The protein below binds the small molecule below.
Small molecule (SMILES): CC1(C)C(=O)N2C(C)(C)C(=O)N3c4ccc(C(=O)NCCCC[C@@H]5SC[C@@H]6NC(=O)N[C@@H]65)cc4N4C(=O)C(C)(C)N(C1=O)[Fe]342

Sequence of chain 4.A:
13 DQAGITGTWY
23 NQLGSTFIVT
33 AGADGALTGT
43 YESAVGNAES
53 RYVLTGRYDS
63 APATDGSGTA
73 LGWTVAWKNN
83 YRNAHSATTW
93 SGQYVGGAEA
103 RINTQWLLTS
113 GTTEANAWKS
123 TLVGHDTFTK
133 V

Binding-site contacts:
Ligand atom C30 contacts residue ASN105 of chain 1.A at 3.5 Å.
Ligand atom C18 contacts residue GLU116 of chain 4.A at 3.5 Å.
Ligand atom C9 contacts residue GLY68 of chain 1.A at 2.7 Å.
Ligand atom O2 contacts residue THR114 of chain 4.A at 3.2 Å (h-bond).
Ligand atom N2 contacts residue ASP13 of chain 1.A at 2.8 Å (salt-bridge).
Ligand atom C11 contacts residue VAL97 of chain 1.A at 3.5 Å (hydrophobic).
Ligand atom C10 contacts residue VAL97 of chain 1.A at 3.5 Å (hydrophobic).
Ligand atom C15 contacts residue ASN105 of chain 1.A at 3.6 Å.
Ligand atom C21 contacts residue GLU116 of chain 4.A at 3.8 Å.
Ligand atom O3 contacts residue GLU116 of chain 4.A at 3.6 Å.
Ligand atom C12 contacts residue VAL97 of chain 1.A at 3.6 Å (hydrophobic).
Ligand atom C17 contacts residue GLU116 of chain 4.A at 3.3 Å.
Ligand atom C4 contacts residue THR71 of chain 1.A at 3.6 Å.
Ligand atom C6 contacts residue GLY68 of chain 1.A at 3.3 Å.
Ligand atom N3 contacts residue VAL97 of chain 1.A at 3.6 Å.
Ligand atom O5 contacts residue HIS127 of chain 2.A at 3.7 Å.
Ligand atom O2 contacts residue GLU116 of chain 4.A at 3.6 Å.
Ligand atom C12 contacts residue GLU116 of chain 4.A at 3.4 Å.
Ligand atom C3 contacts residue ASP13 of chain 1.A at 3.5 Å.
Ligand atom C15 contacts residue ALA119 of chain 4.A at 3.5 Å (hydrophobic).
Ligand atom C8 contacts residue GLY68 of chain 1.A at 3.0 Å.
Ligand atom C16 contacts residue GLU116 of chain 4.A at 3.5 Å.
Ligand atom C1 contacts residue GLY98 of chain 1.A at 3.7 Å.
Ligand atom O2 contacts residue GLY68 of chain 1.A at 3.5 Å (h-bond).
Ligand atom C29 contacts residue ASN105 of chain 1.A at 3.6 Å.
Ligand atom S1 contacts residue VAL97 of chain 1.A at 3.7 Å.
Ligand atom O6 contacts residue ASN105 of chain 1.A at 3.4 Å (h-bond).
Ligand atom O1 contacts residue GLY98 of chain 1.A at 3.5 Å.
Ligand atom N7 contacts residue ALA119 of chain 4.A at 3.5 Å.
Ligand atom C14 contacts residue ALA119 of chain 4.A at 3.3 Å (hydrophobic).
Ligand atom C13 contacts residue VAL97 of chain 1.A at 3.4 Å (hydrophobic).
Ligand atom C11 contacts residue GLU116 of chain 4.A at 3.5 Å.
Ligand atom C24 contacts residue GLN24 of chain 2.A at 3.6 Å.
Ligand atom S1 contacts residue TYR96 of chain 1.A at 3.7 Å.
Ligand atom S1 contacts residue GLY98 of chain 1.A at 3.1 Å (h-bond).
Ligand atom C13 contacts residue GLU116 of chain 4.A at 3.8 Å.
Ligand atom N7 contacts residue ASN105 of chain 1.A at 3.4 Å (h-bond).
Ligand atom O6 contacts residue ALA119 of chain 4.A at 3.5 Å.
Ligand atom N4 contacts residue GLU116 of chain 4.A at 3.6 Å.
Ligand atom C30 contacts residue ALA119 of chain 4.A at 3.4 Å (hydrophobic).

Sequence of chain 1.A:
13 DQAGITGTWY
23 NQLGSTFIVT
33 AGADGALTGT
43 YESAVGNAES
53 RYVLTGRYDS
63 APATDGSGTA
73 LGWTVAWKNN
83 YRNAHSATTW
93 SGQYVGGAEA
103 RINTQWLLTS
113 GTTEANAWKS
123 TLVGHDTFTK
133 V

Sequence of chain 2.A:
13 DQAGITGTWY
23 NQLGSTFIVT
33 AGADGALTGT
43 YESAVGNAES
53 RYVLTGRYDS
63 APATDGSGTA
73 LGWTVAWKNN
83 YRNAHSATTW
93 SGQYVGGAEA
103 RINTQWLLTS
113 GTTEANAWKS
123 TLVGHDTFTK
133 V